Binding-site contacts:
Ligand atom O5 contacts residue ASN63 of chain 6.A at 2.4 Å (h-bond).
Ligand atom O6 contacts residue LEU42 of chain 6.A at 4.4 Å.
Ligand atom O6 contacts residue LEU41 of chain 6.A at 3.9 Å.
Ligand atom O3 contacts residue HIS40 of chain 6.A at 4.0 Å.
Ligand atom O7 contacts residue ASN63 of chain 6.A at 2.9 Å (h-bond).
Ligand atom C7 contacts residue ASN63 of chain 6.A at 3.0 Å.
Ligand atom N2 contacts residue ASN63 of chain 6.A at 2.8 Å (h-bond).
Ligand atom N2 contacts residue HIS40 of chain 6.A at 4.4 Å.
Ligand atom C7 contacts residue HIS56 of chain 6.A at 4.2 Å.
Ligand atom C6 contacts residue HIS40 of chain 6.A at 4.0 Å.
Ligand atom C1 contacts residue ASN63 of chain 6.A at 1.4 Å.
Ligand atom O7 contacts residue PRO39 of chain 6.A at 4.3 Å.
Ligand atom C4 contacts residue ASN63 of chain 6.A at 4.3 Å.
Ligand atom C1 contacts residue HIS40 of chain 6.A at 4.4 Å.
Ligand atom O5 contacts residue HIS40 of chain 6.A at 2.7 Å (h-bond).
Ligand atom C5 contacts residue ASN63 of chain 6.A at 3.7 Å.
Ligand atom C7 contacts residue SER59 of chain 6.A at 4.1 Å.
Ligand atom C8 contacts residue HIS56 of chain 6.A at 3.5 Å.
Ligand atom C2 contacts residue HIS40 of chain 6.A at 3.6 Å.
Ligand atom C8 contacts residue TRP60 of chain 6.A at 3.5 Å (hydrophobic).
Ligand atom C4 contacts residue HIS40 of chain 6.A at 3.8 Å.
Ligand atom C2 contacts residue ASN63 of chain 6.A at 2.5 Å.
Ligand atom O7 contacts residue HIS40 of chain 6.A at 3.3 Å.
Ligand atom C3 contacts residue ASN63 of chain 6.A at 3.8 Å.
Ligand atom C3 contacts residue HIS40 of chain 6.A at 4.1 Å.
Ligand atom C7 contacts residue HIS40 of chain 6.A at 4.3 Å.
Ligand atom C4 contacts residue HIS40 of chain 6.A at 4.5 Å.
Ligand atom C5 contacts residue HIS40 of chain 6.A at 4.3 Å.
Ligand atom C5 contacts residue HIS40 of chain 6.A at 3.3 Å.
Ligand atom C1 contacts residue HIS40 of chain 6.A at 3.9 Å.
Ligand atom N2 contacts residue SER59 of chain 6.A at 4.0 Å.
Ligand atom C6 contacts residue HIS40 of chain 6.A at 2.7 Å.
Ligand atom O6 contacts residue HIS40 of chain 6.A at 1.4 Å.
Ligand atom C8 contacts residue ASN63 of chain 6.A at 4.2 Å.
Ligand atom N2 contacts residue HIS56 of chain 6.A at 4.5 Å.
Ligand atom C8 contacts residue SER59 of chain 6.A at 3.2 Å.
Ligand atom O5 contacts residue HIS40 of chain 6.A at 4.2 Å.

Sequence of chain 6.A:
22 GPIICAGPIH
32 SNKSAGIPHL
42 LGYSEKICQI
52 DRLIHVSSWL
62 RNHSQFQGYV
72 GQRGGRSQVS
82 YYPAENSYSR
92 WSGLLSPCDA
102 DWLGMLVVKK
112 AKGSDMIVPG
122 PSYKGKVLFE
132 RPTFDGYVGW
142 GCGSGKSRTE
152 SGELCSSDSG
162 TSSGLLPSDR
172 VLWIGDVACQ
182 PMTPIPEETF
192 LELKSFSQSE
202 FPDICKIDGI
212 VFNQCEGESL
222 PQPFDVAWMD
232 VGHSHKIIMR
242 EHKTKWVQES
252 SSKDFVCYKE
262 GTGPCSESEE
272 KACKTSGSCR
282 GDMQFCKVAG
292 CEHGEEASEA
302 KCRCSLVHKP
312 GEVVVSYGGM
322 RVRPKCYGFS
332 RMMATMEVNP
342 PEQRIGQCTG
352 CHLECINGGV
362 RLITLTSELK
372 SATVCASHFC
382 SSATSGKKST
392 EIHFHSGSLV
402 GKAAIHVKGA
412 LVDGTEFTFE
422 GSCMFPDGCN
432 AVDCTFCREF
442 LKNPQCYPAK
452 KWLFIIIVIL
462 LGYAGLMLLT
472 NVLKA

This protein binds this small molecule.
Small molecule (SMILES): CC(=O)N[C@H]1[C@H](O[C@H]2[C@H](O)[C@@H](NC(C)=O)CO[C@@H]2CO)O[C@H](CO)[C@@H](O[C@H]2O[C@H](CO)[C@@H](O)[C@H](O)[C@@H]2O)[C@@H]1O